Sequence of chain 1.C:
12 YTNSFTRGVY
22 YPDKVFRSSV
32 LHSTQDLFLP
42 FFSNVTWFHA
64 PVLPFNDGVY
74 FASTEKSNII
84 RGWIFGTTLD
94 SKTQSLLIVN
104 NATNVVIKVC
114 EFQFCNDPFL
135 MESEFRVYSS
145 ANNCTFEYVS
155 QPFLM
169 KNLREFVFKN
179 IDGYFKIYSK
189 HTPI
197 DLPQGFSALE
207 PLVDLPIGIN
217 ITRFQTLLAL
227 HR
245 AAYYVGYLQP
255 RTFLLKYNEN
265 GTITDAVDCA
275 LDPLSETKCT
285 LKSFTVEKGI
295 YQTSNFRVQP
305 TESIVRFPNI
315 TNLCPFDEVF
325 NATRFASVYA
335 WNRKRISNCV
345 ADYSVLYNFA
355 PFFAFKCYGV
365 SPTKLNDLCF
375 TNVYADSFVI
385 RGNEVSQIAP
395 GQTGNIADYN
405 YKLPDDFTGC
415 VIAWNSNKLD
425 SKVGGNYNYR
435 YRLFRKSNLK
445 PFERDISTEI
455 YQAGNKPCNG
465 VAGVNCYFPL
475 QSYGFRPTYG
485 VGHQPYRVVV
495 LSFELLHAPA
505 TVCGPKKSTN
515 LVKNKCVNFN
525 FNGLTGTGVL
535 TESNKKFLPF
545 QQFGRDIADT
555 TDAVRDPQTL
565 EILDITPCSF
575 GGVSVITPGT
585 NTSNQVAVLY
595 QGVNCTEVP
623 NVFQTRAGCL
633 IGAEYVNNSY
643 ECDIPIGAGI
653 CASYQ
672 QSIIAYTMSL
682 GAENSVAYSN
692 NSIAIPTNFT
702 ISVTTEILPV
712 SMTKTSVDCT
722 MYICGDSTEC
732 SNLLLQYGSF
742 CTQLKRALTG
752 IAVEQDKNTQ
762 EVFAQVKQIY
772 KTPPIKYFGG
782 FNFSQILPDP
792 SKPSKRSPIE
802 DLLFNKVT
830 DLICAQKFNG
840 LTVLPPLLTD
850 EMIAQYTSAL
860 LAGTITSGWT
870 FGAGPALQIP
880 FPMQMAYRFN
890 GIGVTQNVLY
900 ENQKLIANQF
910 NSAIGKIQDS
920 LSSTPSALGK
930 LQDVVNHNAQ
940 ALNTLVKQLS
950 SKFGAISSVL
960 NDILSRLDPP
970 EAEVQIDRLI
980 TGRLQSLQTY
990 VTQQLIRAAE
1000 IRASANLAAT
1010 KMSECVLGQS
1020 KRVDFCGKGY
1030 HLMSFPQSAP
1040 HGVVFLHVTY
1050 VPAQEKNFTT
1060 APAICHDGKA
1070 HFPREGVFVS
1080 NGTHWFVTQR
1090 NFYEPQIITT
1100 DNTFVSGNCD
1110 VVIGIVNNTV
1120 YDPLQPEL

Binding-site contacts:
Ligand atom O5 contacts residue GLN1053 of chain 1.C at 4.4 Å.
Ligand atom C5 contacts residue LEU904 of chain 1.C at 4.1 Å (hydrophobic).
Ligand atom O7 contacts residue ASN699 of chain 1.C at 2.8 Å (h-bond).
Ligand atom N2 contacts residue ASN699 of chain 1.C at 3.5 Å (h-bond).
Ligand atom O7 contacts residue LEU904 of chain 1.C at 3.8 Å.
Ligand atom C1 contacts residue ASN699 of chain 1.C at 3.1 Å.
Ligand atom O6 contacts residue GLN908 of chain 1.C at 4.3 Å.
Ligand atom C7 contacts residue LEU904 of chain 1.C at 4.0 Å (hydrophobic).
Ligand atom C7 contacts residue ASN699 of chain 1.C at 3.0 Å.
Ligand atom O4 contacts residue LEU904 of chain 1.C at 4.2 Å.
Ligand atom C8 contacts residue ASN699 of chain 1.C at 3.6 Å.
Ligand atom C8 contacts residue LEU904 of chain 1.C at 4.0 Å (hydrophobic).
Ligand atom C6 contacts residue LEU904 of chain 1.C at 4.2 Å (hydrophobic).
Ligand atom O5 contacts residue ASN699 of chain 1.C at 3.6 Å.
Ligand atom C2 contacts residue ASN699 of chain 1.C at 4.0 Å.
Ligand atom C1 contacts residue GLN1053 of chain 1.C at 4.2 Å.

This protein binds this small molecule.
Small molecule (SMILES): CC(=O)N[C@H]1[C@H](O[C@H]2[C@H](O)[C@@H](NC(C)=O)CO[C@@H]2CO)O[C@H](CO)[C@@H](O)[C@@H]1O